Sequence of chain 2.H:
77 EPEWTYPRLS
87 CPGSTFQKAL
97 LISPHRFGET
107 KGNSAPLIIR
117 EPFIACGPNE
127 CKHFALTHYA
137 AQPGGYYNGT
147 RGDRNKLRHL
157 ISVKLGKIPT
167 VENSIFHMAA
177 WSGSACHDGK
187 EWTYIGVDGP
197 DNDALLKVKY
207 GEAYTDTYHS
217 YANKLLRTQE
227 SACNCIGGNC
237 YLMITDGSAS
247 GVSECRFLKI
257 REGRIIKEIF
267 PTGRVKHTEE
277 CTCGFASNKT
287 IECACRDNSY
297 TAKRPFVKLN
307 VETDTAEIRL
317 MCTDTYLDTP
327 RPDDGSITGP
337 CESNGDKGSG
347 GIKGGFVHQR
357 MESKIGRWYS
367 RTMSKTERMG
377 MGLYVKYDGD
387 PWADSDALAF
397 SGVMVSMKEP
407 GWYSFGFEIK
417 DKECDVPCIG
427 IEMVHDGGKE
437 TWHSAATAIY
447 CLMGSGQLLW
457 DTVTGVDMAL

The small molecule below binds the protein below.
Small molecule (SMILES): CC(=O)N[C@H]1[C@H](O[C@H]2[C@H](O)[C@@H](NC(C)=O)CO[C@@H]2CO)O[C@H](CO)[C@@H](O)[C@@H]1O

Binding-site contacts:
Ligand atom C5 contacts residue ASN284 of chain 2.H at 3.7 Å.
Ligand atom C6 contacts residue TYR82 of chain 2.H at 3.7 Å (hydrophobic).
Ligand atom C1 contacts residue ASN284 of chain 2.H at 1.4 Å.
Ligand atom C4 contacts residue ASN284 of chain 2.H at 4.3 Å.
Ligand atom C7 contacts residue GLU79 of chain 2.H at 4.3 Å.
Ligand atom N2 contacts residue ASN284 of chain 2.H at 2.9 Å (h-bond).
Ligand atom C1 contacts residue PRO83 of chain 2.H at 4.1 Å (hydrophobic).
Ligand atom C5 contacts residue TYR82 of chain 2.H at 3.8 Å (hydrophobic).
Ligand atom O5 contacts residue ASN284 of chain 2.H at 2.4 Å (h-bond).
Ligand atom C3 contacts residue PRO83 of chain 2.H at 4.3 Å (hydrophobic).
Ligand atom C8 contacts residue ARG84 of chain 2.H at 3.8 Å.
Ligand atom C8 contacts residue ASN284 of chain 2.H at 3.5 Å.
Ligand atom O7 contacts residue LEU85 of chain 2.H at 4.3 Å.
Ligand atom C7 contacts residue ASN284 of chain 2.H at 3.4 Å.
Ligand atom O5 contacts residue TYR82 of chain 2.H at 4.2 Å.
Ligand atom C8 contacts residue PRO83 of chain 2.H at 2.8 Å (hydrophobic).
Ligand atom C8 contacts residue TYR82 of chain 2.H at 4.0 Å (hydrophobic).
Ligand atom C7 contacts residue PRO83 of chain 2.H at 4.2 Å (hydrophobic).
Ligand atom C3 contacts residue ASN284 of chain 2.H at 3.8 Å.
Ligand atom C2 contacts residue ASN284 of chain 2.H at 2.5 Å.
Ligand atom O7 contacts residue ASN284 of chain 2.H at 4.3 Å.
Ligand atom C8 contacts residue LEU85 of chain 2.H at 4.2 Å (hydrophobic).
Ligand atom O7 contacts residue GLU79 of chain 2.H at 3.8 Å.
Ligand atom C8 contacts residue GLU79 of chain 2.H at 4.0 Å.